Binding-site contacts:
Ligand atom OAC contacts residue SER110 of chain 1.B at 2.5 Å (h-bond).
Ligand atom PAG contacts residue GLN9 of chain 1.B at 3.8 Å.
Ligand atom OAC contacts residue THR111 of chain 1.B at 4.3 Å.
Ligand atom NAA contacts residue LEU81 of chain 1.B at 4.2 Å.
Ligand atom OAB contacts residue GLY58 of chain 1.B at 2.8 Å (h-bond).
Ligand atom CAF contacts residue GLN9 of chain 1.B at 3.3 Å.
Ligand atom CAF contacts residue SER110 of chain 1.B at 4.3 Å.
Ligand atom OAB contacts residue SER39 of chain 1.B at 4.4 Å.
Ligand atom NAA contacts residue THR111 of chain 1.B at 2.8 Å (h-bond).
Ligand atom NAA contacts residue GLU85 of chain 1.B at 3.0 Å (salt-bridge).
Ligand atom PAG contacts residue PRO61 of chain 1.B at 3.7 Å.
Ligand atom CAE contacts residue GLN9 of chain 1.B at 3.9 Å.
Ligand atom OAB contacts residue GLY40 of chain 1.B at 3.2 Å.
Ligand atom CAE contacts residue GLU85 of chain 1.B at 3.8 Å.
Ligand atom OAD contacts residue SER110 of chain 1.B at 3.4 Å.
Ligand atom OAD contacts residue THR111 of chain 1.B at 2.8 Å (h-bond).
Ligand atom OAC contacts residue TRP155 of chain 1.B at 3.9 Å.
Ligand atom NAA contacts residue ASP184 of chain 1.B at 2.8 Å (salt-bridge).
Ligand atom PAG contacts residue TRP155 of chain 1.B at 4.4 Å.
Ligand atom OAB contacts residue LEU57 of chain 1.B at 3.8 Å.
Ligand atom OAC contacts residue GLN9 of chain 1.B at 4.3 Å.
Ligand atom CAF contacts residue GLY40 of chain 1.B at 4.4 Å.
Ligand atom PAG contacts residue GLY58 of chain 1.B at 3.8 Å.
Ligand atom NAA contacts residue GLY58 of chain 1.B at 3.9 Å.
Ligand atom OAB contacts residue PRO61 of chain 1.B at 3.5 Å.
Ligand atom OAC contacts residue GLY40 of chain 1.B at 2.8 Å (h-bond).
Ligand atom OAD contacts residue PRO61 of chain 1.B at 3.5 Å.
Ligand atom CAE contacts residue ASP184 of chain 1.B at 3.4 Å.
Ligand atom CAF contacts residue THR111 of chain 1.B at 4.3 Å.
Ligand atom OAC contacts residue PRO61 of chain 1.B at 3.7 Å.
Ligand atom CAE contacts residue TRP155 of chain 1.B at 4.3 Å (hydrophobic).
Ligand atom PAG contacts residue SER110 of chain 1.B at 3.7 Å.
Ligand atom OAC contacts residue SER39 of chain 1.B at 3.8 Å.
Ligand atom PAG contacts residue GLY40 of chain 1.B at 3.6 Å.
Ligand atom CAE contacts residue THR111 of chain 1.B at 4.0 Å.
Ligand atom OAB contacts residue GLN9 of chain 1.B at 2.8 Å (h-bond).
Ligand atom CAE contacts residue GLY58 of chain 1.B at 4.3 Å.
Ligand atom CAF contacts residue TRP155 of chain 1.B at 3.5 Å (hydrophobic).
Ligand atom OAD contacts residue GLY58 of chain 1.B at 3.5 Å.
Ligand atom PAG contacts residue THR111 of chain 1.B at 4.1 Å.

A protein and the small-molecule ligand that binds it are described below.
Small molecule (SMILES): NCCP(=O)(O)O

Sequence of chain 1.B:
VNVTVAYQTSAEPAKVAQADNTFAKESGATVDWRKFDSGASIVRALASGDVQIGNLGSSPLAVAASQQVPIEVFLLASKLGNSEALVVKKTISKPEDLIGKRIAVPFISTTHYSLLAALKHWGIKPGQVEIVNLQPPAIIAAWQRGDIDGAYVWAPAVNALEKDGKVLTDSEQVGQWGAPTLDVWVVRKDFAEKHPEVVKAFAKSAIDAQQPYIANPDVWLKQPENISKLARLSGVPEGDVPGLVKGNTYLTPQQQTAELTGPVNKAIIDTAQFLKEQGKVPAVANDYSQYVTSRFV